Sequence of chain 1.A:
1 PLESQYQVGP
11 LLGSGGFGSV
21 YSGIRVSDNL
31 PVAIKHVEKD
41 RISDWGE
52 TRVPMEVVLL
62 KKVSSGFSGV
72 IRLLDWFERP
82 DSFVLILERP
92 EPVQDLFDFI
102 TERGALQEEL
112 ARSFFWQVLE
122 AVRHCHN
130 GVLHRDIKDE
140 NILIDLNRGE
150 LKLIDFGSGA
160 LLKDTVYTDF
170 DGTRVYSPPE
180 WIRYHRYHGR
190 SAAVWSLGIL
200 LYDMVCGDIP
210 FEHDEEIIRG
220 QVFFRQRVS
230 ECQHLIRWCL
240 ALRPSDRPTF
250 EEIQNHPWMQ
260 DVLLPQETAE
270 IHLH

Binding-site contacts:
Ligand atom C9 contacts residue ILE72 of chain 1.A at 3.9 Å (hydrophobic).
Ligand atom C28 contacts residue GLU139 of chain 1.A at 3.5 Å.
Ligand atom C8 contacts residue ALA33 of chain 1.A at 3.6 Å (hydrophobic).
Ligand atom O5 contacts residue LEU142 of chain 1.A at 3.8 Å.
Ligand atom C24 contacts residue ASP96 of chain 1.A at 3.8 Å.
Ligand atom C16 contacts residue PHE17 of chain 1.A at 3.5 Å (hydrophobic).
Ligand atom C14 contacts residue LYS35 of chain 1.A at 3.5 Å.
Ligand atom C13 contacts residue LEU88 of chain 1.A at 3.9 Å (hydrophobic).
Ligand atom C28 contacts residue ASP96 of chain 1.A at 3.4 Å.
Ligand atom O5 contacts residue GLU89 of chain 1.A at 3.6 Å.
Ligand atom C26 contacts residue GLY13 of chain 1.A at 3.7 Å.
Ligand atom O4 contacts residue LEU12 of chain 1.A at 3.5 Å (h-bond).
Ligand atom N4 contacts residue ASP96 of chain 1.A at 2.8 Å (salt-bridge).
Ligand atom C23 contacts residue ASP96 of chain 1.A at 3.7 Å.
Ligand atom C8 contacts residue LEU142 of chain 1.A at 3.5 Å (hydrophobic).
Ligand atom N1 contacts residue ALA33 of chain 1.A at 3.6 Å.
Ligand atom N1 contacts residue GLU89 of chain 1.A at 2.8 Å (salt-bridge).
Ligand atom C9 contacts residue LEU88 of chain 1.A at 3.9 Å (hydrophobic).
Ligand atom C27 contacts residue ASN140 of chain 1.A at 3.2 Å.
Ligand atom O6 contacts residue GLU139 of chain 1.A at 3.5 Å (salt-bridge).
Ligand atom C9 contacts residue GLU89 of chain 1.A at 3.9 Å.
Ligand atom C16 contacts residue VAL20 of chain 1.A at 3.9 Å (hydrophobic).
Ligand atom C18 contacts residue ILE153 of chain 1.A at 3.9 Å (hydrophobic).
Ligand atom C3 contacts residue VAL94 of chain 1.A at 3.6 Å (hydrophobic).
Ligand atom C5 contacts residue LEU12 of chain 1.A at 3.7 Å (hydrophobic).
Ligand atom C27 contacts residue GLU139 of chain 1.A at 3.3 Å.
Ligand atom N1 contacts residue ILE72 of chain 1.A at 3.9 Å.
Ligand atom O6 contacts residue ILE153 of chain 1.A at 3.2 Å.
Ligand atom C6 contacts residue LEU142 of chain 1.A at 3.9 Å (hydrophobic).
Ligand atom C15 contacts residue ASP154 of chain 1.A at 3.6 Å.
Ligand atom C26 contacts residue PHE17 of chain 1.A at 3.4 Å (hydrophobic).
Ligand atom C6 contacts residue LEU12 of chain 1.A at 3.7 Å (hydrophobic).
Ligand atom C14 contacts residue ASP154 of chain 1.A at 3.7 Å.
Ligand atom C8 contacts residue GLU89 of chain 1.A at 3.6 Å.
Ligand atom N4 contacts residue GLU139 of chain 1.A at 2.9 Å (salt-bridge).
Ligand atom C9 contacts residue ALA33 of chain 1.A at 3.6 Å (hydrophobic).
Ligand atom C15 contacts residue PHE17 of chain 1.A at 3.5 Å (hydrophobic).
Ligand atom C17 contacts residue VAL20 of chain 1.A at 3.8 Å (hydrophobic).
Ligand atom C7 contacts residue LEU142 of chain 1.A at 3.6 Å (hydrophobic).
Ligand atom O5 contacts residue ARG90 of chain 1.A at 3.1 Å.

The small molecule below binds the protein below.
Small molecule (SMILES): CN[C@@H]1C[C@H]2O[C@@](C)([C@@H]1OC)n1c3ccccc3c3c4c(c5c6ccccc6n2c5c31)C(=O)NC4